The protein below binds the small molecule below.
Small molecule (SMILES): CC(C)CCC[C@@H](C)[C@H]1CC[C@H]2[C@@H]3CC=C4C[C@@H](O)CC[C@]4(C)[C@H]3CC[C@]12C

Sequence of chain 1.A:
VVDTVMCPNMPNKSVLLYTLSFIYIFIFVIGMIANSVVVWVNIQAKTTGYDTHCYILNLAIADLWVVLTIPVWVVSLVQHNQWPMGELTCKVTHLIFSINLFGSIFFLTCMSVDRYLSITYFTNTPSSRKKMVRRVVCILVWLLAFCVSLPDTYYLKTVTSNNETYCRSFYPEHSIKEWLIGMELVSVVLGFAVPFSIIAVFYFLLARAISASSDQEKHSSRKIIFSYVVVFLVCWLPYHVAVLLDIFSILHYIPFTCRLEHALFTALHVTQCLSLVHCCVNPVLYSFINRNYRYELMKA

Binding-site contacts:
Ligand atom C20 contacts residue CYS139 of chain 1.A at 4.4 Å (hydrophobic).
Ligand atom C1 contacts residue LEU146 of chain 1.A at 4.2 Å (hydrophobic).
Ligand atom C2 contacts residue PHE151 of chain 1.A at 4.4 Å (hydrophobic).
Ligand atom C26 contacts residue ILE229 of chain 1.A at 4.0 Å (hydrophobic).
Ligand atom C19 contacts residue VAL162 of chain 1.A at 3.9 Å (hydrophobic).
Ligand atom C26 contacts residue PHE135 of chain 1.A at 4.4 Å (hydrophobic).
Ligand atom C26 contacts residue VAL225 of chain 1.A at 3.8 Å (hydrophobic).
Ligand atom C21 contacts residue VAL142 of chain 1.A at 4.1 Å (hydrophobic).
Ligand atom C2 contacts residue LEU146 of chain 1.A at 4.5 Å (hydrophobic).
Ligand atom C27 contacts residue VAL225 of chain 1.A at 4.2 Å (hydrophobic).
Ligand atom C27 contacts residue PHE135 of chain 1.A at 3.4 Å (hydrophobic).
Ligand atom C12 contacts residue VAL142 of chain 1.A at 4.2 Å (hydrophobic).
Ligand atom C11 contacts residue VAL142 of chain 1.A at 4.1 Å (hydrophobic).
Ligand atom C18 contacts residue VAL166 of chain 1.A at 3.7 Å (hydrophobic).
Ligand atom C25 contacts residue PHE135 of chain 1.A at 3.7 Å (hydrophobic).
Ligand atom C18 contacts residue CYS139 of chain 1.A at 4.0 Å (hydrophobic).
Ligand atom C26 contacts residue THR138 of chain 1.A at 4.2 Å.
Ligand atom C4 contacts residue VAL162 of chain 1.A at 4.3 Å (hydrophobic).